Sequence of chain 1.D:
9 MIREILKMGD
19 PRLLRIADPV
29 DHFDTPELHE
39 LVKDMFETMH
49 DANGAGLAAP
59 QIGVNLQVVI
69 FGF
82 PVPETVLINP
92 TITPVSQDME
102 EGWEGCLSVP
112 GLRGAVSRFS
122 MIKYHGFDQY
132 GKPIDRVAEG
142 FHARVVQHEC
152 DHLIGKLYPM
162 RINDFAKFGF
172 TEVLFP

The small molecule below binds the protein below.
Small molecule (SMILES): CCCCC[C@H](CC(=O)NO)C(=O)N[C@H](C(=O)N1CCC[C@H]1CO)C(C)C

Binding-site contacts:
Ligand atom O13 contacts residue GLY52 of chain 1.D at 3.7 Å.
Ligand atom N1 contacts residue GLY54 of chain 1.D at 3.1 Å (h-bond).
Ligand atom C19 contacts residue GLY106 of chain 1.D at 4.0 Å.
Ligand atom O2 contacts residue GLU150 of chain 1.D at 2.6 Å (salt-bridge).
Ligand atom O27 contacts residue TRP104 of chain 1.D at 3.6 Å (h-bond).
Ligand atom N1 contacts residue LEU55 of chain 1.D at 3.9 Å.
Ligand atom C3 contacts residue GLU150 of chain 1.D at 3.7 Å.
Ligand atom C5 contacts residue GLY54 of chain 1.D at 3.4 Å.
Ligand atom O4 contacts residue LEU108 of chain 1.D at 3.0 Å (h-bond).
Ligand atom C17 contacts residue ASN51 of chain 1.D at 4.1 Å.
Ligand atom O4 contacts residue CYS107 of chain 1.D at 3.6 Å (h-bond).
Ligand atom C7 contacts residue GLY54 of chain 1.D at 4.1 Å.
Ligand atom C6 contacts residue GLY106 of chain 1.D at 3.8 Å.
Ligand atom C3 contacts residue GLY54 of chain 1.D at 3.5 Å.
Ligand atom O20 contacts residue GLY106 of chain 1.D at 2.8 Å (h-bond).
Ligand atom N1 contacts residue FE21 of chain 1.N at 3.2 Å.
Ligand atom C18 contacts residue ARG114 of chain 1.D at 3.1 Å.
Ligand atom O2 contacts residue GLN59 of chain 1.D at 2.9 Å (h-bond).
Ligand atom C26 contacts residue ARG114 of chain 1.D at 3.6 Å.
Ligand atom O2 contacts residue HIS149 of chain 1.D at 3.5 Å.
Ligand atom C3 contacts residue LEU108 of chain 1.D at 4.1 Å (hydrophobic).
Ligand atom C10 contacts residue HIS149 of chain 1.D at 3.8 Å.
Ligand atom O4 contacts residue GLN59 of chain 1.D at 3.1 Å (h-bond).
Ligand atom C3 contacts residue FE21 of chain 1.N at 3.1 Å.
Ligand atom O13 contacts residue ALA53 of chain 1.D at 2.8 Å (h-bond).
Ligand atom O4 contacts residue FE21 of chain 1.N at 2.6 Å.
Ligand atom C9 contacts residue HIS149 of chain 1.D at 3.5 Å.
Ligand atom O2 contacts residue HIS153 of chain 1.D at 3.4 Å.
Ligand atom N1 contacts residue GLN59 of chain 1.D at 3.5 Å (h-bond).
Ligand atom C7 contacts residue GLU150 of chain 1.D at 3.2 Å.
Ligand atom N14 contacts residue GLY106 of chain 1.D at 3.4 Å (h-bond).
Ligand atom N1 contacts residue GLU150 of chain 1.D at 2.6 Å (salt-bridge).
Ligand atom O20 contacts residue GLU105 of chain 1.D at 3.8 Å.
Ligand atom C3 contacts residue GLN59 of chain 1.D at 3.9 Å.
Ligand atom C9 contacts residue GLY106 of chain 1.D at 3.8 Å.
Ligand atom C12 contacts residue ALA53 of chain 1.D at 4.0 Å (hydrophobic).
Ligand atom O27 contacts residue ARG114 of chain 1.D at 4.0 Å.
Ligand atom C11 contacts residue PHE142 of chain 1.D at 3.6 Å (hydrophobic).
Ligand atom O2 contacts residue FE21 of chain 1.N at 2.5 Å.
Ligand atom C5 contacts residue GLU150 of chain 1.D at 4.0 Å.